Binding-site contacts:
Ligand atom O16 contacts residue TYR31 of chain 4.A at 4.2 Å.
Ligand atom C19 contacts residue THR38 of chain 4.A at 4.3 Å.
Ligand atom C57 contacts residue TYR31 of chain 4.A at 3.6 Å (hydrophobic).
Ligand atom O6 contacts residue THR22 of chain 4.A at 4.3 Å.
Ligand atom C57 contacts residue MET24 of chain 4.A at 3.8 Å (hydrophobic).
Ligand atom C11 contacts residue THR22 of chain 4.A at 4.0 Å.
Ligand atom C11 contacts residue TRP27 of chain 4.A at 4.1 Å (hydrophobic).
Ligand atom C6 contacts residue TYR31 of chain 4.A at 4.5 Å (hydrophobic).
Ligand atom O61 contacts residue MET24 of chain 4.A at 3.5 Å.
Ligand atom O5 contacts residue TYR31 of chain 4.A at 3.5 Å.
Ligand atom O6 contacts residue ASN23 of chain 4.A at 3.9 Å.
Ligand atom C19 contacts residue TYR31 of chain 4.A at 4.2 Å (hydrophobic).
Ligand atom O6 contacts residue ASP25 of chain 4.A at 4.5 Å.
Ligand atom C10 contacts residue PHE21 of chain 4.A at 4.3 Å (hydrophobic).
Ligand atom C11 contacts residue ASN23 of chain 4.A at 4.0 Å.
Ligand atom C18 contacts residue ILE42 of chain 4.A at 4.3 Å (hydrophobic).
Ligand atom O6 contacts residue TRP27 of chain 4.A at 3.3 Å.
Ligand atom C22 contacts residue THR38 of chain 4.A at 4.3 Å.
Ligand atom C4 contacts residue TRP27 of chain 4.A at 3.8 Å (hydrophobic).
Ligand atom C9 contacts residue TRP27 of chain 4.A at 4.2 Å (hydrophobic).
Ligand atom C8 contacts residue PHE21 of chain 4.A at 4.0 Å (hydrophobic).
Ligand atom O5 contacts residue TRP27 of chain 4.A at 4.0 Å.
Ligand atom C19 contacts residue TRP27 of chain 4.A at 4.0 Å (hydrophobic).
Ligand atom C9 contacts residue PHE21 of chain 4.A at 3.9 Å (hydrophobic).
Ligand atom C11 contacts residue PHE21 of chain 4.A at 3.7 Å (hydrophobic).
Ligand atom O61 contacts residue TYR31 of chain 4.A at 3.1 Å (h-bond).
Ligand atom O6 contacts residue MET24 of chain 4.A at 3.0 Å (h-bond).
Ligand atom C5 contacts residue PHE21 of chain 4.A at 4.3 Å (hydrophobic).
Ligand atom O1 contacts residue PHE21 of chain 4.A at 3.5 Å (h-bond).
Ligand atom C4 contacts residue TYR31 of chain 4.A at 4.3 Å (hydrophobic).
Ligand atom O1 contacts residue MET24 of chain 4.A at 4.4 Å.
Ligand atom C11 contacts residue MET24 of chain 4.A at 3.5 Å (hydrophobic).
Ligand atom C57 contacts residue TRP27 of chain 4.A at 3.6 Å (hydrophobic).
Ligand atom C6 contacts residue TRP27 of chain 4.A at 4.0 Å (hydrophobic).

Sequence of chain 4.A:
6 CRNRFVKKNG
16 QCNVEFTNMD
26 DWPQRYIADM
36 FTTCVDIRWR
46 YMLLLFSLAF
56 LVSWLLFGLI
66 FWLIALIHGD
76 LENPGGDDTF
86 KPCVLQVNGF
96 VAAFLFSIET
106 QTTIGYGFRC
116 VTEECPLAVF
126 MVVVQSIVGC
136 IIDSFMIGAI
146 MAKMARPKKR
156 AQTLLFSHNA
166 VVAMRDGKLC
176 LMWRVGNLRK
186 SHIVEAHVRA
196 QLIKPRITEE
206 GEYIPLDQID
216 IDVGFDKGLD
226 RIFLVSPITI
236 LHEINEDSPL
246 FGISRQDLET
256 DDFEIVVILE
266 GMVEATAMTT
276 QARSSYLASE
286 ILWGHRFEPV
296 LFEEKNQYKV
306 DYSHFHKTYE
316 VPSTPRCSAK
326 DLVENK

A small-molecule ligand and the protein it binds are described below.
Small molecule (SMILES): CCCCCCCCCCO[C@@H]1O[C@H](CO)[C@@H](O[C@H]2O[C@H](CO)[C@@H](O)[C@H](O)[C@H]2O)[C@H](O)[C@H]1O